This small molecule binds to this protein.
Small molecule (SMILES): N[C@@H](CS)C(=O)O

Binding-site contacts:
Ligand atom N contacts residue FE21 of chain 1.B at 2.5 Å.
Ligand atom CA contacts residue FE21 of chain 1.B at 3.1 Å.
Ligand atom CA contacts residue 2LT157 of chain 1.A at 3.7 Å.
Ligand atom SG contacts residue HIS86 of chain 1.A at 3.4 Å (h-bond).
Ligand atom N contacts residue HIS86 of chain 1.A at 3.4 Å (h-bond).
Ligand atom CA contacts residue HIS86 of chain 1.A at 3.3 Å.
Ligand atom SG contacts residue VAL142 of chain 1.A at 3.8 Å.
Ligand atom CB contacts residue FE21 of chain 1.B at 3.3 Å.
Ligand atom O contacts residue ARG60 of chain 1.A at 2.9 Å (salt-bridge).
Ligand atom SG contacts residue FE21 of chain 1.B at 2.5 Å.
Ligand atom O contacts residue 2LT157 of chain 1.A at 3.1 Å.
Ligand atom SG contacts residue HIS155 of chain 1.A at 3.9 Å.
Ligand atom CB contacts residue 2LT157 of chain 1.A at 3.7 Å.
Ligand atom C contacts residue ARG60 of chain 1.A at 3.7 Å.
Ligand atom OXT contacts residue ARG60 of chain 1.A at 3.1 Å (salt-bridge).
Ligand atom CB contacts residue TYR58 of chain 1.A at 4.3 Å (hydrophobic).
Ligand atom C contacts residue LEU75 of chain 1.A at 4.2 Å (hydrophobic).
Ligand atom CA contacts residue LEU75 of chain 1.A at 4.5 Å (hydrophobic).
Ligand atom CB contacts residue HIS155 of chain 1.A at 3.8 Å.
Ligand atom C contacts residue 2LT157 of chain 1.A at 3.7 Å.
Ligand atom N contacts residue 2LT157 of chain 1.A at 2.8 Å (h-bond).
Ligand atom OXT contacts residue 2LT157 of chain 1.A at 4.4 Å.
Ligand atom SG contacts residue TRP77 of chain 1.A at 4.3 Å.
Ligand atom OXT contacts residue LEU75 of chain 1.A at 3.8 Å.
Ligand atom C contacts residue TYR58 of chain 1.A at 3.8 Å (hydrophobic).
Ligand atom CA contacts residue TYR58 of chain 1.A at 4.2 Å (hydrophobic).
Ligand atom CB contacts residue HIS86 of chain 1.A at 3.9 Å.
Ligand atom SG contacts residue 2LT157 of chain 1.A at 4.1 Å.
Ligand atom OXT contacts residue TYR58 of chain 1.A at 2.8 Å (h-bond).
Ligand atom CB contacts residue LEU75 of chain 1.A at 3.5 Å (hydrophobic).
Ligand atom SG contacts residue HIS140 of chain 1.A at 3.5 Å (h-bond).
Ligand atom N contacts residue HIS88 of chain 1.A at 3.6 Å (h-bond).
Ligand atom CB contacts residue TRP77 of chain 1.A at 4.4 Å (hydrophobic).

Sequence of chain 1.A:
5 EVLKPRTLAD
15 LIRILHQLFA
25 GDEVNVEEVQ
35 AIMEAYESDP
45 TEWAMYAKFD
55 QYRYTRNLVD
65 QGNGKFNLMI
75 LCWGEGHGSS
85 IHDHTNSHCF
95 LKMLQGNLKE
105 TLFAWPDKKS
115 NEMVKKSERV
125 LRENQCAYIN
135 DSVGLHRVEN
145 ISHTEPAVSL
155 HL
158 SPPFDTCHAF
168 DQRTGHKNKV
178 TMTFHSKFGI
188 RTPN